Sequence of chain 1.A:
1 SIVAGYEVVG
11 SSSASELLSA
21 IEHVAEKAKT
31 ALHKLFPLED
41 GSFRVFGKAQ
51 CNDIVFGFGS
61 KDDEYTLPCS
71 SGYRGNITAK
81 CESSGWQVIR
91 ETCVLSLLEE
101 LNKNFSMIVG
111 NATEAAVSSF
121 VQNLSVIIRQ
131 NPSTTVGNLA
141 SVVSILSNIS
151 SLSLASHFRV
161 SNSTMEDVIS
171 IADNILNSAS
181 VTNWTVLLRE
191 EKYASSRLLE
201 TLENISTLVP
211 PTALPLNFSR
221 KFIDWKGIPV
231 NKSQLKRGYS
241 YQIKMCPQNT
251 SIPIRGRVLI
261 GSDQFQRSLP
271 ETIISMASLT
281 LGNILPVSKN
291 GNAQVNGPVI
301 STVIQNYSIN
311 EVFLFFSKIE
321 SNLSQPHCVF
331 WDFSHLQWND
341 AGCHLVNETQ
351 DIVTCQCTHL

This small molecule binds to this protein.
Small molecule (SMILES): CC(=O)N[C@@H]1[C@@H](O)[C@H](O)[C@@H](CO)O[C@H]1O

Binding-site contacts:
Ligand atom O3 contacts residue GLU320 of chain 1.A at 3.5 Å (salt-bridge).
Ligand atom O3 contacts residue ASN283 of chain 1.A at 3.3 Å (h-bond).
Ligand atom O4 contacts residue LEU279 of chain 1.A at 4.2 Å.
Ligand atom C2 contacts residue ASN249 of chain 1.A at 2.5 Å.
Ligand atom C5 contacts residue ILE319 of chain 1.A at 4.4 Å (hydrophobic).
Ligand atom N2 contacts residue ASN249 of chain 1.A at 3.0 Å (h-bond).
Ligand atom C8 contacts residue ASN249 of chain 1.A at 4.4 Å.
Ligand atom O4 contacts residue ASN283 of chain 1.A at 2.8 Å (h-bond).
Ligand atom C6 contacts residue LEU279 of chain 1.A at 4.5 Å (hydrophobic).
Ligand atom C4 contacts residue ASN249 of chain 1.A at 4.2 Å.
Ligand atom N2 contacts residue GLU320 of chain 1.A at 3.4 Å (salt-bridge).
Ligand atom C3 contacts residue ASN283 of chain 1.A at 4.2 Å.
Ligand atom C4 contacts residue ASN283 of chain 1.A at 3.8 Å.
Ligand atom C8 contacts residue GLU320 of chain 1.A at 3.7 Å.
Ligand atom C6 contacts residue PRO247 of chain 1.A at 3.9 Å (hydrophobic).
Ligand atom C3 contacts residue ILE319 of chain 1.A at 4.4 Å (hydrophobic).
Ligand atom C3 contacts residue ASN249 of chain 1.A at 3.8 Å.
Ligand atom C3 contacts residue GLU320 of chain 1.A at 4.0 Å.
Ligand atom C7 contacts residue GLU320 of chain 1.A at 4.0 Å.
Ligand atom O6 contacts residue LEU279 of chain 1.A at 3.2 Å.
Ligand atom O5 contacts residue PRO247 of chain 1.A at 4.2 Å.
Ligand atom C5 contacts residue PRO247 of chain 1.A at 4.5 Å (hydrophobic).
Ligand atom C5 contacts residue ASN249 of chain 1.A at 3.6 Å.
Ligand atom C1 contacts residue ILE319 of chain 1.A at 4.4 Å (hydrophobic).
Ligand atom O5 contacts residue ASN249 of chain 1.A at 2.3 Å (h-bond).
Ligand atom C1 contacts residue ASN249 of chain 1.A at 1.4 Å.
Ligand atom O7 contacts residue ASN249 of chain 1.A at 3.0 Å (h-bond).
Ligand atom O6 contacts residue PRO247 of chain 1.A at 3.5 Å.
Ligand atom C7 contacts residue ASN249 of chain 1.A at 3.2 Å.
Ligand atom C2 contacts residue GLU320 of chain 1.A at 4.3 Å.